A small-molecule ligand and the protein it binds are described below.
Small molecule (SMILES): CC(=O)N[C@@H]1[C@@H](O)[C@H](O)[C@@H](CO)O[C@H]1O

Sequence of chain 1.A:
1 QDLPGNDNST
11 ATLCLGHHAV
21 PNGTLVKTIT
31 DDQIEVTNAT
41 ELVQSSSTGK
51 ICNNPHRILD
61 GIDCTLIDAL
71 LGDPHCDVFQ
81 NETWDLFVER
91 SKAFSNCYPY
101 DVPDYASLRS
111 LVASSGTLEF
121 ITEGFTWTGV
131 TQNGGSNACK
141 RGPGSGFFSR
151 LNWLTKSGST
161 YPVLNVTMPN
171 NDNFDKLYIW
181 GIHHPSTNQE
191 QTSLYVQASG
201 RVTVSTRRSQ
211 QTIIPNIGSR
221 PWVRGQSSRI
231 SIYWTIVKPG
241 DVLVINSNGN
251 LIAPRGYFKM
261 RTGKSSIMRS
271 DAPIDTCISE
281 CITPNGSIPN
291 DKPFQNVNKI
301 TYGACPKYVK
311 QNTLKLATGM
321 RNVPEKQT

Binding-site contacts:
Ligand atom C5 contacts residue ASN298 of chain 1.A at 3.8 Å.
Ligand atom O5 contacts residue ASN298 of chain 1.A at 3.6 Å.
Ligand atom C8 contacts residue VAL297 of chain 1.A at 4.1 Å (hydrophobic).
Ligand atom C8 contacts residue ASN285 of chain 1.A at 4.4 Å.
Ligand atom C6 contacts residue ASN298 of chain 1.A at 4.0 Å.
Ligand atom C8 contacts residue SER46 of chain 1.A at 4.5 Å.
Ligand atom C5 contacts residue ASN285 of chain 1.A at 3.6 Å.
Ligand atom C4 contacts residue ASN285 of chain 1.A at 4.1 Å.
Ligand atom C1 contacts residue ASN285 of chain 1.A at 1.4 Å.
Ligand atom N2 contacts residue ASN285 of chain 1.A at 2.9 Å (h-bond).
Ligand atom C7 contacts residue ASN285 of chain 1.A at 3.1 Å.
Ligand atom C1 contacts residue VAL297 of chain 1.A at 3.4 Å (hydrophobic).
Ligand atom O5 contacts residue VAL297 of chain 1.A at 4.4 Å.
Ligand atom C3 contacts residue ASN285 of chain 1.A at 3.7 Å.
Ligand atom C2 contacts residue ASN285 of chain 1.A at 2.4 Å.
Ligand atom C3 contacts residue VAL297 of chain 1.A at 4.2 Å (hydrophobic).
Ligand atom C2 contacts residue VAL297 of chain 1.A at 3.9 Å (hydrophobic).
Ligand atom O5 contacts residue ASN285 of chain 1.A at 2.3 Å (h-bond).
Ligand atom N2 contacts residue VAL297 of chain 1.A at 3.5 Å (h-bond).
Ligand atom C1 contacts residue ASN298 of chain 1.A at 4.1 Å.
Ligand atom C7 contacts residue VAL297 of chain 1.A at 4.2 Å (hydrophobic).
Ligand atom O7 contacts residue ASN285 of chain 1.A at 2.8 Å (h-bond).
Ligand atom C8 contacts residue SER45 of chain 1.A at 3.5 Å.